Sequence of chain 1.D:
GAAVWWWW

Binding-site contacts:
Ligand atom O contacts residue DVA6 of chain 1.D at 2.9 Å (h-bond).
Ligand atom N contacts residue TRP11 of chain 1.D at 2.9 Å (h-bond).
Ligand atom O contacts residue ALA3 of chain 1.D at 2.9 Å (h-bond).
Ligand atom O contacts residue ALA5 of chain 1.D at 2.9 Å (h-bond).
Ligand atom CA contacts residue DLE4 of chain 1.D at 3.3 Å.
Ligand atom NE1 contacts residue 15P1 of chain 1.K at 2.9 Å (h-bond).
Ligand atom CA contacts residue TRP9 of chain 1.D at 3.2 Å (hydrophobic).
Ligand atom O contacts residue ALA5 of chain 1.D at 3.4 Å.
Ligand atom CA contacts residue DLE10 of chain 1.D at 3.3 Å.
Ligand atom N contacts residue DLE10 of chain 1.D at 2.9 Å (h-bond).
Ligand atom CA contacts residue ALA5 of chain 1.D at 3.4 Å (hydrophobic).
Ligand atom O contacts residue ETA16 of chain 1.D at 3.0 Å (h-bond).
Ligand atom O contacts residue DLE4 of chain 1.D at 2.8 Å (h-bond).
Ligand atom N contacts residue TRP9 of chain 1.D at 2.9 Å (h-bond).
Ligand atom O contacts residue DLE10 of chain 1.D at 2.8 Å (h-bond).
Ligand atom O contacts residue DVA8 of chain 1.D at 3.2 Å.
Ligand atom O contacts residue DLE12 of chain 1.D at 2.9 Å (h-bond).
Ligand atom N contacts residue ALA5 of chain 1.D at 2.8 Å (h-bond).
Ligand atom CD1 contacts residue TRP11 of chain 1.D at 3.4 Å (hydrophobic).
Ligand atom N contacts residue VAL7 of chain 1.D at 2.8 Å (h-bond).
Ligand atom O contacts residue DLE4 of chain 1.D at 3.2 Å.
Ligand atom N contacts residue FVA1 of chain 1.D at 2.8 Å (h-bond).
Ligand atom O contacts residue TRP13 of chain 1.D at 2.9 Å (h-bond).
Ligand atom CD2 contacts residue TRP11 of chain 1.D at 3.3 Å (hydrophobic).
Ligand atom N contacts residue DVA8 of chain 1.D at 2.8 Å (h-bond).
Ligand atom N contacts residue DVA6 of chain 1.D at 3.0 Å (h-bond).
Ligand atom O contacts residue VAL7 of chain 1.D at 3.0 Å (h-bond).
Ligand atom O contacts residue DLE14 of chain 1.D at 2.8 Å (h-bond).
Ligand atom O contacts residue FVA1 of chain 1.D at 2.8 Å (h-bond).
Ligand atom O contacts residue TRP11 of chain 1.D at 3.0 Å (h-bond).
Ligand atom N contacts residue DLE12 of chain 1.D at 2.9 Å (h-bond).
Ligand atom O contacts residue DVA8 of chain 1.D at 2.9 Å (h-bond).
Ligand atom N contacts residue DLE14 of chain 1.D at 2.8 Å (h-bond).
Ligand atom O contacts residue TRP9 of chain 1.D at 2.8 Å (h-bond).
Ligand atom N contacts residue DLE4 of chain 1.D at 2.8 Å (h-bond).
Ligand atom O contacts residue TRP11 of chain 1.D at 3.3 Å.
Ligand atom CA contacts residue DVA6 of chain 1.D at 3.2 Å.
Ligand atom N contacts residue ALA3 of chain 1.D at 2.9 Å (h-bond).
Ligand atom N contacts residue TRP13 of chain 1.D at 3.0 Å (h-bond).
Ligand atom CB contacts residue TRP9 of chain 1.D at 3.3 Å (hydrophobic).

A small-molecule ligand and the protein it binds are described below.
Small molecule (SMILES): CC(C)C[C@@H](NC(=O)[C@H](C)NC(=O)CNC(=O)[C@@H](NC=O)C(C)C)C(=O)N[C@@H](C)C(=O)N[C@@H](C(=O)N[C@H](C(=O)N[C@@H](C(=O)N[C@@H](CC1=c2ccccc2=NC1)C(=O)N[C@H](CC(C)C)C(=O)N[C@@H](CC1=CN=C2C=CC=C[C@H]12)C(=O)N[C@H](CC(C)C)C(=O)N[C@@H](CC1=CN=C2CC=CC=C12)C(=O)N[C@H](CC(C)C)C(=O)N[C@@H](CC1=c2ccccc2=NC1)C(=O)NCCO)C(C)C)C(C)C)C(C)C